The small molecule below binds the protein below.
Small molecule (SMILES): CC(=O)N[C@@H]1[C@@H](O)[C@H](O)[C@@H](CO)O[C@H]1O

Sequence of chain 1.A:
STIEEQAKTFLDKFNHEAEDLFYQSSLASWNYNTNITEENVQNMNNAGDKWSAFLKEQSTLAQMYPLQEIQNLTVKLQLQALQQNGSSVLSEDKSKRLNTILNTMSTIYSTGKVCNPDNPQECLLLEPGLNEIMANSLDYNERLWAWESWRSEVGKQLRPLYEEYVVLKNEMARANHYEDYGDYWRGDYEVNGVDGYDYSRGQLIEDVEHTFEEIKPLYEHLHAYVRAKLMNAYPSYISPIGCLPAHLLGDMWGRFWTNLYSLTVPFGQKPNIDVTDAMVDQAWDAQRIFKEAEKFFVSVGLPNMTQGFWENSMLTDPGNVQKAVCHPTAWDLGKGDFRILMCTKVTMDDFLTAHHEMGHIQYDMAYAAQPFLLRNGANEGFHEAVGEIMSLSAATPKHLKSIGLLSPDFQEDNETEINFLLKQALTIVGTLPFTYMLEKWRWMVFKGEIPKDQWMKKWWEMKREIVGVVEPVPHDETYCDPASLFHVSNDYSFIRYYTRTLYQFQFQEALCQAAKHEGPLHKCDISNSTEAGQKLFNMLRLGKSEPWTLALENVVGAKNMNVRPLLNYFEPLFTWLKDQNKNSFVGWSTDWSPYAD

Binding-site contacts:
Ligand atom C8 contacts residue ASN74 of chain 1.A at 3.8 Å.
Ligand atom O5 contacts residue LYS10 of chain 1.A at 2.7 Å (salt-bridge).
Ligand atom C4 contacts residue ASN74 of chain 1.A at 4.2 Å.
Ligand atom N2 contacts residue ASN74 of chain 1.A at 2.9 Å (h-bond).
Ligand atom C3 contacts residue ASN74 of chain 1.A at 3.8 Å.
Ligand atom C1 contacts residue LYS10 of chain 1.A at 3.4 Å.
Ligand atom C1 contacts residue ASN74 of chain 1.A at 1.4 Å.
Ligand atom O5 contacts residue ASN74 of chain 1.A at 2.4 Å (h-bond).
Ligand atom C2 contacts residue LYS10 of chain 1.A at 4.3 Å.
Ligand atom C2 contacts residue ASN74 of chain 1.A at 2.5 Å.
Ligand atom O7 contacts residue ASN74 of chain 1.A at 4.3 Å.
Ligand atom C5 contacts residue ASN74 of chain 1.A at 3.7 Å.
Ligand atom C7 contacts residue ASN74 of chain 1.A at 3.5 Å.
Ligand atom C6 contacts residue LYS10 of chain 1.A at 3.9 Å.
Ligand atom C1 contacts residue THR76 of chain 1.A at 4.0 Å.
Ligand atom C5 contacts residue LYS10 of chain 1.A at 3.9 Å.